Binding-site contacts:
Ligand atom N2 contacts residue ASN222 of chain 1.A at 2.8 Å (h-bond).
Ligand atom C2 contacts residue ASN222 of chain 1.A at 2.4 Å.
Ligand atom O6 contacts residue THR96 of chain 1.A at 3.6 Å.
Ligand atom C5 contacts residue ASN222 of chain 1.A at 3.7 Å.
Ligand atom C3 contacts residue ASN222 of chain 1.A at 3.8 Å.
Ligand atom C5 contacts residue THR224 of chain 1.A at 3.9 Å.
Ligand atom O6 contacts residue LYS446 of chain 1.C at 4.5 Å.
Ligand atom C4 contacts residue ASN222 of chain 1.A at 4.2 Å.
Ligand atom C5 contacts residue THR96 of chain 1.A at 4.4 Å.
Ligand atom O5 contacts residue THR224 of chain 1.A at 3.6 Å.
Ligand atom C8 contacts residue ASN222 of chain 1.A at 4.4 Å.
Ligand atom O6 contacts residue THR224 of chain 1.A at 3.3 Å.
Ligand atom O7 contacts residue ASN222 of chain 1.A at 3.4 Å (h-bond).
Ligand atom C7 contacts residue LYS450 of chain 1.C at 3.5 Å.
Ligand atom C1 contacts residue ASN222 of chain 1.A at 1.4 Å.
Ligand atom O7 contacts residue LYS450 of chain 1.C at 3.0 Å (salt-bridge).
Ligand atom C8 contacts residue LYS450 of chain 1.C at 3.2 Å.
Ligand atom N2 contacts residue ARG445 of chain 1.C at 4.2 Å.
Ligand atom C7 contacts residue ASN222 of chain 1.A at 3.5 Å.
Ligand atom O5 contacts residue ASN222 of chain 1.A at 2.4 Å (h-bond).
Ligand atom C1 contacts residue THR224 of chain 1.A at 4.1 Å.
Ligand atom C6 contacts residue THR224 of chain 1.A at 4.0 Å.
Ligand atom C6 contacts residue THR96 of chain 1.A at 3.8 Å.
Ligand atom C8 contacts residue ARG445 of chain 1.C at 4.2 Å.
Ligand atom O5 contacts residue THR96 of chain 1.A at 3.8 Å.

The small molecule below binds the protein below.
Small molecule (SMILES): CC(=O)N[C@H]1[C@H](O[C@H]2[C@H](O)[C@@H](NC(C)=O)CO[C@@H]2CO)O[C@H](CO)[C@@H](O)[C@@H]1O

Sequence of chain 1.A:
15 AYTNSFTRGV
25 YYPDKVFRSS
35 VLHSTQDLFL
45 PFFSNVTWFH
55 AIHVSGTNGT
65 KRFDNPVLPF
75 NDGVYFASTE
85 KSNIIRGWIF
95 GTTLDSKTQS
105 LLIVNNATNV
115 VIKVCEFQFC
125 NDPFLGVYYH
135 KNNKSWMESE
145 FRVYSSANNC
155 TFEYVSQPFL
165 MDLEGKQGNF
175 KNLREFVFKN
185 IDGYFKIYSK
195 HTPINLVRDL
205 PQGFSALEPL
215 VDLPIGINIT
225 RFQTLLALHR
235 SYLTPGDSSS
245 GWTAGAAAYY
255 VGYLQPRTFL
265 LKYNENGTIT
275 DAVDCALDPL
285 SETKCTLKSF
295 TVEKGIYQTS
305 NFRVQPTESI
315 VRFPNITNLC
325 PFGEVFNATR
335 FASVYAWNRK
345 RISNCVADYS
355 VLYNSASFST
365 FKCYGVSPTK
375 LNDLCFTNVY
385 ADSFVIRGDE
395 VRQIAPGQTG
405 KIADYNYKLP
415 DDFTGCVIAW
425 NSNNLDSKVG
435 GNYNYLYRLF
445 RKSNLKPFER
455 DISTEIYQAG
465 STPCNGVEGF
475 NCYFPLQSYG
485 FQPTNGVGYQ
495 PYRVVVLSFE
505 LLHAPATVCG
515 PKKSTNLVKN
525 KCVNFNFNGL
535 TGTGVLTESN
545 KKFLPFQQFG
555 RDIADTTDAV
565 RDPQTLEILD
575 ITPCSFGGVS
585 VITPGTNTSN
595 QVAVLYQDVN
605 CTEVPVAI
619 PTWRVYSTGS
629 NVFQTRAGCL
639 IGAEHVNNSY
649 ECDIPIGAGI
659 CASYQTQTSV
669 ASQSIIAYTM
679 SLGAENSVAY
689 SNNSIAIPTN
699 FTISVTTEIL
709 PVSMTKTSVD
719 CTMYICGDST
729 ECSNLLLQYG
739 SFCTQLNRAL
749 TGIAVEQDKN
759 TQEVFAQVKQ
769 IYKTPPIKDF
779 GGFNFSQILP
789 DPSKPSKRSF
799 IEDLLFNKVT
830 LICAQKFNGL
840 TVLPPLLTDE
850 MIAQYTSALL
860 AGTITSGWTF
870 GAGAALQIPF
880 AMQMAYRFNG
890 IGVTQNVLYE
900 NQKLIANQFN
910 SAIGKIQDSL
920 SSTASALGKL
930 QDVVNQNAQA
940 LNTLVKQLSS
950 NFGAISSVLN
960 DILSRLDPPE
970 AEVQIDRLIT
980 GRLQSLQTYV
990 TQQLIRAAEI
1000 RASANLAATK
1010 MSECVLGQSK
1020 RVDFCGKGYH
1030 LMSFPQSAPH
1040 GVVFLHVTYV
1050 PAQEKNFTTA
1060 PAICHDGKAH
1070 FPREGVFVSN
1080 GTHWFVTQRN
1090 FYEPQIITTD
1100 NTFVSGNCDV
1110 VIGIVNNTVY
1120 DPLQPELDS

Sequence of chain 1.C:
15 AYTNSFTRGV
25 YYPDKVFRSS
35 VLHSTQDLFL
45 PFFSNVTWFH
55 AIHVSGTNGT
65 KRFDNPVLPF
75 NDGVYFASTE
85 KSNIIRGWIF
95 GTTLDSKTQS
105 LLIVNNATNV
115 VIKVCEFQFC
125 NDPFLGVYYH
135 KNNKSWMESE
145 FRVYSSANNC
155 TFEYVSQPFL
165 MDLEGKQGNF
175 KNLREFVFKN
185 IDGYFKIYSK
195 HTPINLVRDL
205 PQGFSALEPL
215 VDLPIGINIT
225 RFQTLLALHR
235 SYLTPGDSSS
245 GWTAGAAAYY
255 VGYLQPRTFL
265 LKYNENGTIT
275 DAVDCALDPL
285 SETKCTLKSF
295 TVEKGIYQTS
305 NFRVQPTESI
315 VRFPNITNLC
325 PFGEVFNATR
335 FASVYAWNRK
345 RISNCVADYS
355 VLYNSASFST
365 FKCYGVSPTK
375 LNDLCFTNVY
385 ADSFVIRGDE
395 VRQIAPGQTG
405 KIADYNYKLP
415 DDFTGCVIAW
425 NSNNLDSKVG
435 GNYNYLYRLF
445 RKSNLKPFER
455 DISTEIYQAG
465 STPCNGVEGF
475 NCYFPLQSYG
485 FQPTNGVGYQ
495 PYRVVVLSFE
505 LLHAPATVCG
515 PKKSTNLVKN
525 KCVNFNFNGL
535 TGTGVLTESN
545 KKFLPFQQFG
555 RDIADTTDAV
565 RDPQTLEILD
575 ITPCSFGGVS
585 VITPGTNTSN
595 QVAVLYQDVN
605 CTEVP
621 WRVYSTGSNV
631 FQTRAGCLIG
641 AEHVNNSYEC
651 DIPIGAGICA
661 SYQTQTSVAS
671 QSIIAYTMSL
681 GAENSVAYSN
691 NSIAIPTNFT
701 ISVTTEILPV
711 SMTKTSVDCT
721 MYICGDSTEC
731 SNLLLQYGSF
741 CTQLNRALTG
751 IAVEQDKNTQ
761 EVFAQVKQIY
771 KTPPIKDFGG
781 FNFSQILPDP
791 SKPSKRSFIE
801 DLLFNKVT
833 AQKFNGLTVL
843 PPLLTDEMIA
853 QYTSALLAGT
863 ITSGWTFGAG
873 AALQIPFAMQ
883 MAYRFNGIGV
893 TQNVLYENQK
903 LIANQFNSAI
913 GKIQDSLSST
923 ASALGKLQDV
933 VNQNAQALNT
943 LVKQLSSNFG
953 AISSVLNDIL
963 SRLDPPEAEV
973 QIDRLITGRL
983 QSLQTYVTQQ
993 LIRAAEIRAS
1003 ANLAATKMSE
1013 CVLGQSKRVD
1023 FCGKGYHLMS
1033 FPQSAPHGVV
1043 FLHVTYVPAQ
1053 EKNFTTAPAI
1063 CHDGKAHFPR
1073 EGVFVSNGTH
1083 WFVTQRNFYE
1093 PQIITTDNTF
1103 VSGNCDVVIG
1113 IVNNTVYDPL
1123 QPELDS